Binding-site contacts:
Ligand atom C13 contacts residue ALA37 of chain 2.A at 3.7 Å (hydrophobic).
Ligand atom N03 contacts residue LYS171 of chain 2.A at 3.1 Å (salt-bridge).
Ligand atom C06 contacts residue ARG292 of chain 3.A at 3.6 Å.
Ligand atom O25 contacts residue TRP489 of chain 3.A at 3.5 Å.
Ligand atom S04 contacts residue SER568 of chain 3.A at 3.7 Å.
Ligand atom O20 contacts residue TRP489 of chain 3.A at 3.6 Å.
Ligand atom C13 contacts residue GLN122 of chain 2.A at 3.6 Å.
Ligand atom O16 contacts residue SER568 of chain 3.A at 2.6 Å (h-bond).
Ligand atom C13 contacts residue GLY36 of chain 2.A at 3.8 Å.
Ligand atom C23 contacts residue GLY36 of chain 2.A at 3.5 Å.
Ligand atom C24 contacts residue LYS171 of chain 2.A at 3.7 Å.
Ligand atom N22 contacts residue TRP489 of chain 3.A at 3.4 Å.
Ligand atom O25 contacts residue GLY36 of chain 2.A at 3.5 Å.
Ligand atom O15 contacts residue PRO112 of chain 2.A at 3.6 Å.
Ligand atom C09 contacts residue PHE121 of chain 2.A at 3.3 Å (hydrophobic).
Ligand atom C19 contacts residue TRP489 of chain 3.A at 3.2 Å (hydrophobic).
Ligand atom O01 contacts residue ARG292 of chain 3.A at 2.6 Å (salt-bridge).
Ligand atom C05 contacts residue ARG292 of chain 3.A at 3.8 Å.
Ligand atom C24 contacts residue TRP489 of chain 3.A at 3.3 Å (hydrophobic).
Ligand atom O25 contacts residue LYS171 of chain 2.A at 2.6 Å (salt-bridge).
Ligand atom C07 contacts residue SER568 of chain 3.A at 3.5 Å.
Ligand atom S08 contacts residue MET115 of chain 2.A at 3.9 Å.
Ligand atom C02 contacts residue TRP489 of chain 3.A at 3.8 Å (hydrophobic).
Ligand atom C05 contacts residue PRO112 of chain 2.A at 3.9 Å (hydrophobic).
Ligand atom O14 contacts residue LYS171 of chain 2.A at 3.8 Å.
Ligand atom O12 contacts residue PHE121 of chain 2.A at 3.5 Å.
Ligand atom O01 contacts residue SER568 of chain 3.A at 3.2 Å (h-bond).
Ligand atom C21 contacts residue PHE121 of chain 2.A at 3.8 Å (hydrophobic).
Ligand atom S08 contacts residue ARG292 of chain 3.A at 3.8 Å.
Ligand atom N17 contacts residue ARG292 of chain 3.A at 3.7 Å.
Ligand atom C24 contacts residue GLY36 of chain 2.A at 3.9 Å.
Ligand atom N18 contacts residue ARG292 of chain 3.A at 2.9 Å (salt-bridge).
Ligand atom C21 contacts residue ARG292 of chain 3.A at 3.7 Å.
Ligand atom C02 contacts residue ARG292 of chain 3.A at 3.7 Å.
Ligand atom O15 contacts residue LYS171 of chain 2.A at 3.2 Å.
Ligand atom N18 contacts residue PHE121 of chain 2.A at 3.8 Å.
Ligand atom N18 contacts residue TRP489 of chain 3.A at 3.3 Å.
Ligand atom N17 contacts residue TRP489 of chain 3.A at 3.3 Å.
Ligand atom C09 contacts residue VAL111 of chain 2.A at 3.5 Å (hydrophobic).
Ligand atom C23 contacts residue TRP489 of chain 3.A at 3.5 Å (hydrophobic).

The protein below binds the small molecule below.
Small molecule (SMILES): COC(=O)c1csc(C)c1S(=O)(=O)NC(=O)n1nc(OC)n(C)c1=O

Sequence of chain 2.A:
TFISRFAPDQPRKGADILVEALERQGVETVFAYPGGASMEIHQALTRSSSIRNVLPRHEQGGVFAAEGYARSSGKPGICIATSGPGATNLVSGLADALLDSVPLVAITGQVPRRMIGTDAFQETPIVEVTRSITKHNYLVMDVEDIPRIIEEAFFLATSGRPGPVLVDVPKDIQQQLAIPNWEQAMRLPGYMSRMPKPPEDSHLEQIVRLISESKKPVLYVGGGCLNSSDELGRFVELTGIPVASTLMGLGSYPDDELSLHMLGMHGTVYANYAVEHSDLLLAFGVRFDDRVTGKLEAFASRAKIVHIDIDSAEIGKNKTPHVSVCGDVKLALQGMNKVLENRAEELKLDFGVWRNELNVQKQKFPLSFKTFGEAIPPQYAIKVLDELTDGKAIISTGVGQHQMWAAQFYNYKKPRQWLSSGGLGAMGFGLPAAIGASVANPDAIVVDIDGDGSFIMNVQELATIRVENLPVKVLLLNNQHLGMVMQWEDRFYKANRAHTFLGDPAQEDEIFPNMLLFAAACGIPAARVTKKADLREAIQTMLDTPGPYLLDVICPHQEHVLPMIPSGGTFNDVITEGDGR

Sequence of chain 3.A:
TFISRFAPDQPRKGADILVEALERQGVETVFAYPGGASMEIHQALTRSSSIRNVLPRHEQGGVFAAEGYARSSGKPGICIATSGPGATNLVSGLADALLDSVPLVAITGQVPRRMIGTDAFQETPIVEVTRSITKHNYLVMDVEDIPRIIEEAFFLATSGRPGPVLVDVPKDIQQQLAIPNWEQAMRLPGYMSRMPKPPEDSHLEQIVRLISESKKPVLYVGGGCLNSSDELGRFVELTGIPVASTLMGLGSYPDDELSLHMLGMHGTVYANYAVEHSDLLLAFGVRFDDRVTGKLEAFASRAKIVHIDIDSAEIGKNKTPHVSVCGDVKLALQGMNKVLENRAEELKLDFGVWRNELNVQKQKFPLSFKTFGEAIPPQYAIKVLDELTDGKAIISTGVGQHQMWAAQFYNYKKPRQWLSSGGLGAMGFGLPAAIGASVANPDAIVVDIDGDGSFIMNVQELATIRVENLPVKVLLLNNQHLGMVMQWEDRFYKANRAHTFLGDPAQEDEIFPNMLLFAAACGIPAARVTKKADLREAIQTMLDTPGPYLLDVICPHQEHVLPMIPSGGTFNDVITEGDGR